The protein below binds the small molecule below.
Small molecule (SMILES): O=c1[nH]c2cc(C(F)(F)F)c(N3CCOCC3)cc2n(CP(=O)(O)O)c1=O

Binding-site contacts:
Ligand atom CAM contacts residue GLU193 of chain 1.B at 3.1 Å.
Ligand atom NAP contacts residue THR91 of chain 1.B at 3.4 Å (h-bond).
Ligand atom CAW contacts residue TYR61 of chain 1.B at 3.5 Å (hydrophobic).
Ligand atom FAF contacts residue TYR16 of chain 1.B at 3.6 Å.
Ligand atom NAY contacts residue TYR61 of chain 1.B at 3.6 Å.
Ligand atom CAJ contacts residue TYR61 of chain 1.B at 3.4 Å (hydrophobic).
Ligand atom OAA contacts residue LEU90 of chain 1.B at 3.6 Å.
Ligand atom OAC contacts residue GLU193 of chain 1.B at 2.5 Å (salt-bridge).
Ligand atom OAB contacts residue ARG96 of chain 1.B at 2.9 Å (salt-bridge).
Ligand atom CAT contacts residue TYR61 of chain 1.B at 3.3 Å (hydrophobic).
Ligand atom CAN contacts residue GLU13 of chain 1.B at 3.5 Å.
Ligand atom FAF contacts residue TYR220 of chain 1.B at 3.3 Å.
Ligand atom OAD contacts residue GLY141 of chain 1.B at 3.2 Å.
Ligand atom OAE contacts residue GLU193 of chain 1.B at 3.5 Å (salt-bridge).
Ligand atom CAV contacts residue PRO89 of chain 1.B at 3.5 Å (hydrophobic).
Ligand atom CAV contacts residue TYR61 of chain 1.B at 3.5 Å (hydrophobic).
Ligand atom FAH contacts residue MET196 of chain 1.B at 3.5 Å.
Ligand atom OAA contacts residue ARG96 of chain 1.B at 2.8 Å (salt-bridge).
Ligand atom CAI contacts residue GLU193 of chain 1.B at 3.5 Å.
Ligand atom OAA contacts residue THR91 of chain 1.B at 2.9 Å (h-bond).
Ligand atom PBA contacts residue GLU193 of chain 1.B at 3.5 Å.
Ligand atom OAA contacts residue TYR61 of chain 1.B at 3.5 Å.
Ligand atom FAH contacts residue GLU13 of chain 1.B at 3.2 Å.
Ligand atom CAK contacts residue GLU193 of chain 1.B at 3.6 Å.
Ligand atom CAT contacts residue PRO89 of chain 1.B at 3.7 Å (hydrophobic).
Ligand atom NAP contacts residue TYR61 of chain 1.B at 3.4 Å.
Ligand atom OAE contacts residue SER142 of chain 1.B at 2.6 Å (h-bond).
Ligand atom CAK contacts residue THR174 of chain 1.B at 3.3 Å.
Ligand atom NAP contacts residue PRO89 of chain 1.B at 2.8 Å (h-bond).
Ligand atom PBA contacts residue SER142 of chain 1.B at 3.5 Å.
Ligand atom CAS contacts residue TYR61 of chain 1.B at 3.7 Å (hydrophobic).
Ligand atom CAT contacts residue THR91 of chain 1.B at 3.3 Å.
Ligand atom OAD contacts residue SER142 of chain 1.B at 2.9 Å (h-bond).
Ligand atom CAU contacts residue TYR61 of chain 1.B at 3.6 Å (hydrophobic).
Ligand atom FAF contacts residue PRO89 of chain 1.B at 3.6 Å.
Ligand atom OAQ contacts residue THR174 of chain 1.B at 2.5 Å (h-bond).
Ligand atom FAG contacts residue TYR220 of chain 1.B at 3.4 Å.
Ligand atom OAB contacts residue TYR61 of chain 1.B at 3.6 Å.
Ligand atom CAL contacts residue THR174 of chain 1.B at 3.6 Å.
Ligand atom CAJ contacts residue PRO89 of chain 1.B at 3.4 Å (hydrophobic).

Sequence of chain 1.B:
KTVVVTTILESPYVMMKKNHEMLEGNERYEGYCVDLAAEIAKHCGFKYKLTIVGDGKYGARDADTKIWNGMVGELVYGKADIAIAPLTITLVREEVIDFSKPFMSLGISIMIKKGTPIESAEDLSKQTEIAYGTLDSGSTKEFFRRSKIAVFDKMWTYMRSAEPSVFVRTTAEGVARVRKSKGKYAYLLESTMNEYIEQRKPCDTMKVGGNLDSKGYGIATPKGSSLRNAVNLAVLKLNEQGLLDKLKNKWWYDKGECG